Binding-site contacts:
Ligand atom O5 contacts residue ASN87 of chain 40.Q at 2.3 Å (h-bond).
Ligand atom O7 contacts residue ASN87 of chain 40.Q at 3.9 Å.
Ligand atom O7 contacts residue ASP85 of chain 40.Q at 4.3 Å.
Ligand atom O5 contacts residue SER79 of chain 40.Q at 4.4 Å.
Ligand atom C6 contacts residue LEU151 of chain 40.Q at 3.8 Å (hydrophobic).
Ligand atom C5 contacts residue SER89 of chain 40.Q at 4.3 Å.
Ligand atom C1 contacts residue SER89 of chain 40.Q at 4.5 Å.
Ligand atom C3 contacts residue ASN87 of chain 40.Q at 3.7 Å.
Ligand atom C4 contacts residue ASN87 of chain 40.Q at 4.2 Å.
Ligand atom N2 contacts residue ASN87 of chain 40.Q at 2.9 Å (h-bond).
Ligand atom O4 contacts residue LEU151 of chain 40.Q at 3.7 Å.
Ligand atom C4 contacts residue LEU151 of chain 40.Q at 4.4 Å (hydrophobic).
Ligand atom C7 contacts residue ASN87 of chain 40.Q at 3.6 Å.
Ligand atom C2 contacts residue ASN87 of chain 40.Q at 2.4 Å.
Ligand atom C5 contacts residue LEU151 of chain 40.Q at 4.1 Å (hydrophobic).
Ligand atom C1 contacts residue ASN87 of chain 40.Q at 1.4 Å.
Ligand atom O5 contacts residue SER89 of chain 40.Q at 4.1 Å.
Ligand atom C5 contacts residue ASN87 of chain 40.Q at 3.7 Å.
Ligand atom O6 contacts residue LEU151 of chain 40.Q at 3.4 Å.

The protein below binds the small molecule below.
Small molecule (SMILES): CC(=O)N[C@@H]1[C@@H](O)[C@H](O)[C@@H](CO)O[C@H]1O

Sequence of chain 40.Q:
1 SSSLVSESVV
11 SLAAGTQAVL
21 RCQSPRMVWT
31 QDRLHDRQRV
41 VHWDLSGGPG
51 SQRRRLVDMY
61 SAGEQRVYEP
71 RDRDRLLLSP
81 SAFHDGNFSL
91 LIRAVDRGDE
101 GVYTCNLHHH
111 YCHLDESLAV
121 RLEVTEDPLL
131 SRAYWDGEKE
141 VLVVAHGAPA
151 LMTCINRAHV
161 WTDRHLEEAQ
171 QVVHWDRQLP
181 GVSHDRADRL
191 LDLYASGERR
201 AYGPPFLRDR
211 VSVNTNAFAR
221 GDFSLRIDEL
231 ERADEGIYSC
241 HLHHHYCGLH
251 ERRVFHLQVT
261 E